Sequence of chain 3.A:
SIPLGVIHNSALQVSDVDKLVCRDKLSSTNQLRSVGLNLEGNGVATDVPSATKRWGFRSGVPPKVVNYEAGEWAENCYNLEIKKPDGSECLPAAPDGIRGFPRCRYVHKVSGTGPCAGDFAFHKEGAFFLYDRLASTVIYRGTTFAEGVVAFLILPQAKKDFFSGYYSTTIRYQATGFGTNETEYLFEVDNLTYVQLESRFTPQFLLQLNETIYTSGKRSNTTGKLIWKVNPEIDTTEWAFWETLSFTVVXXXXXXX

The small molecule below binds the protein below.
Small molecule (SMILES): CC(=O)N[C@@H]1[C@@H](O)[C@H](O)[C@@H](CO)O[C@H]1O

Binding-site contacts:
Ligand atom C3 contacts residue ASN201 of chain 3.A at 3.8 Å.
Ligand atom O6 contacts residue ASN201 of chain 3.A at 4.2 Å.
Ligand atom O7 contacts residue ASN201 of chain 3.A at 3.7 Å.
Ligand atom C6 contacts residue GLU202 of chain 3.A at 4.4 Å.
Ligand atom C1 contacts residue ASN201 of chain 3.A at 1.4 Å.
Ligand atom O6 contacts residue GLU202 of chain 3.A at 3.9 Å.
Ligand atom N2 contacts residue ASN201 of chain 3.A at 2.9 Å (h-bond).
Ligand atom C2 contacts residue ASN201 of chain 3.A at 2.4 Å.
Ligand atom C1 contacts residue GLU202 of chain 3.A at 4.0 Å.
Ligand atom C5 contacts residue ASN201 of chain 3.A at 3.7 Å.
Ligand atom O5 contacts residue GLU202 of chain 3.A at 3.5 Å (salt-bridge).
Ligand atom C4 contacts residue ASN201 of chain 3.A at 4.2 Å.
Ligand atom O5 contacts residue ASN201 of chain 3.A at 2.4 Å (h-bond).
Ligand atom C7 contacts residue ASN201 of chain 3.A at 3.5 Å.